A small-molecule ligand and the protein it binds are described below.
Small molecule (SMILES): CC(=O)N[C@@H]1[C@@H](O)[C@H](O)[C@@H](CO)O[C@H]1O

Sequence of chain 1.D:
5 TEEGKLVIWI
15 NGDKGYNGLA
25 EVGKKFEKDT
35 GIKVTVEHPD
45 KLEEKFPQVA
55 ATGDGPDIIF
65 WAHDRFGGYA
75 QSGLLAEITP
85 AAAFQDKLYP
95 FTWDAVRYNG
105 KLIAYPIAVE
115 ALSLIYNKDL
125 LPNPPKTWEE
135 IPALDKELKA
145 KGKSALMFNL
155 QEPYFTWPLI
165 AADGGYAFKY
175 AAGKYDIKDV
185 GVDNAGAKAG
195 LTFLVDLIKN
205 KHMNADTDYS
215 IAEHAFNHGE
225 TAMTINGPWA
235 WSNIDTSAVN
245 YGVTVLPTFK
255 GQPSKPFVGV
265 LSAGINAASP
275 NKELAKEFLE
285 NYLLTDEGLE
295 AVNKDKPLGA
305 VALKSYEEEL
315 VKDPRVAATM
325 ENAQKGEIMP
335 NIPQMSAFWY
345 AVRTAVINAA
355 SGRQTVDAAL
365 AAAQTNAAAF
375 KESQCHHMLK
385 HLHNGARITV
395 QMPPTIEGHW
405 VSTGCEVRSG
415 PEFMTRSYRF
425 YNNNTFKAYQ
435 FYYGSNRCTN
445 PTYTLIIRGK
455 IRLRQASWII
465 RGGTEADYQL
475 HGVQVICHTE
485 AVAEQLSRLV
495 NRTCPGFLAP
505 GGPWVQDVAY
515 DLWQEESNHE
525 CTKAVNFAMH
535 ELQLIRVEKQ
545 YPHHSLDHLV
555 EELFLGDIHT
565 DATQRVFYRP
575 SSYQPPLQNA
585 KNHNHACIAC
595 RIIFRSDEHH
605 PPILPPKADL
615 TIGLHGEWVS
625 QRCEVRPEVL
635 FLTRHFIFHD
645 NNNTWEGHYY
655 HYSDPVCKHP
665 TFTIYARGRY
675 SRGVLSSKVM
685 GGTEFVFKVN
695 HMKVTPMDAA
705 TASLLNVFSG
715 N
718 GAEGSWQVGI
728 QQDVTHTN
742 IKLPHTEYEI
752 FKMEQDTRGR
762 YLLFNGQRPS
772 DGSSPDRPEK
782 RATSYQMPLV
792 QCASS

Binding-site contacts:
Ligand atom N2 contacts residue ASN495 of chain 1.D at 2.8 Å (h-bond).
Ligand atom C3 contacts residue ASN495 of chain 1.D at 3.8 Å.
Ligand atom O6 contacts residue PRO499 of chain 1.D at 4.2 Å.
Ligand atom C8 contacts residue ASN495 of chain 1.D at 4.2 Å.
Ligand atom C2 contacts residue ASN495 of chain 1.D at 2.5 Å.
Ligand atom O5 contacts residue ASN495 of chain 1.D at 2.4 Å (h-bond).
Ligand atom C4 contacts residue ASN495 of chain 1.D at 4.2 Å.
Ligand atom C5 contacts residue ASN495 of chain 1.D at 3.6 Å.
Ligand atom C7 contacts residue ASN495 of chain 1.D at 3.3 Å.
Ligand atom O7 contacts residue ASN495 of chain 1.D at 3.6 Å.
Ligand atom C1 contacts residue ASN495 of chain 1.D at 1.4 Å.